Binding-site contacts:
Ligand atom CAG contacts residue ALA292 of chain 1.A at 4.1 Å (hydrophobic).
Ligand atom NAO contacts residue HIS192 of chain 1.A at 4.1 Å.
Ligand atom OAM contacts residue NI1 of chain 1.K at 2.1 Å (h-bond).
Ligand atom CAL contacts residue NI1 of chain 1.K at 2.8 Å.
Ligand atom NAD contacts residue PHE189 of chain 1.A at 3.6 Å.
Ligand atom NAA contacts residue PHE189 of chain 1.A at 3.6 Å.
Ligand atom NAO contacts residue SER200 of chain 1.A at 2.9 Å (h-bond).
Ligand atom CAI contacts residue ASN202 of chain 1.A at 3.2 Å.
Ligand atom CAL contacts residue EDO1 of chain 1.H at 4.2 Å.
Ligand atom NAA contacts residue THR187 of chain 1.A at 4.1 Å.
Ligand atom CAH contacts residue ALA292 of chain 1.A at 3.8 Å (hydrophobic).
Ligand atom NAO contacts residue GLU194 of chain 1.A at 2.9 Å (salt-bridge).
Ligand atom OAM contacts residue HIS192 of chain 1.A at 3.1 Å (h-bond).
Ligand atom NAB contacts residue ASN284 of chain 1.A at 3.1 Å (h-bond).
Ligand atom CAK contacts residue PHE189 of chain 1.A at 4.1 Å (hydrophobic).
Ligand atom NAN contacts residue EDO1 of chain 1.H at 3.6 Å.
Ligand atom OAM contacts residue HIS280 of chain 1.A at 3.2 Å (h-bond).
Ligand atom NAN contacts residue NI1 of chain 1.K at 2.9 Å (h-bond).
Ligand atom CAG contacts residue ASN202 of chain 1.A at 2.1 Å.
Ligand atom CAF contacts residue TYR181 of chain 1.A at 4.1 Å (hydrophobic).
Ligand atom NAN contacts residue HIS280 of chain 1.A at 3.9 Å.
Ligand atom OAM contacts residue PHE189 of chain 1.A at 4.2 Å.
Ligand atom NAD contacts residue ASN284 of chain 1.A at 3.7 Å.
Ligand atom CAI contacts residue LYS210 of chain 1.A at 3.9 Å.
Ligand atom NAO contacts residue EDO1 of chain 1.H at 3.5 Å (h-bond).
Ligand atom NAO contacts residue NI1 of chain 1.K at 2.1 Å (h-bond).
Ligand atom CAI contacts residue TYR181 of chain 1.A at 3.7 Å (hydrophobic).
Ligand atom NAN contacts residue SER200 of chain 1.A at 3.7 Å.
Ligand atom NAB contacts residue PHE189 of chain 1.A at 3.6 Å.
Ligand atom NAO contacts residue HIS280 of chain 1.A at 3.1 Å (h-bond).
Ligand atom CAL contacts residue HIS280 of chain 1.A at 3.9 Å.
Ligand atom CAE contacts residue PHE189 of chain 1.A at 3.6 Å (hydrophobic).
Ligand atom NAN contacts residue TRP212 of chain 1.A at 4.1 Å.
Ligand atom CAG contacts residue TYR181 of chain 1.A at 3.8 Å (hydrophobic).
Ligand atom CAH contacts residue ASN202 of chain 1.A at 2.5 Å.
Ligand atom NAA contacts residue TYR136 of chain 1.A at 3.8 Å.
Ligand atom CAL contacts residue TRP212 of chain 1.A at 4.2 Å (hydrophobic).
Ligand atom CAJ contacts residue ASN202 of chain 1.A at 3.6 Å.
Ligand atom NAC contacts residue PHE189 of chain 1.A at 3.5 Å.
Ligand atom NAB contacts residue THR187 of chain 1.A at 3.9 Å.

The small molecule below binds the protein below.
Small molecule (SMILES): [NH3+]NC(=O)c1cccc(-c2nn[nH]n2)c1

Sequence of chain 1.A:
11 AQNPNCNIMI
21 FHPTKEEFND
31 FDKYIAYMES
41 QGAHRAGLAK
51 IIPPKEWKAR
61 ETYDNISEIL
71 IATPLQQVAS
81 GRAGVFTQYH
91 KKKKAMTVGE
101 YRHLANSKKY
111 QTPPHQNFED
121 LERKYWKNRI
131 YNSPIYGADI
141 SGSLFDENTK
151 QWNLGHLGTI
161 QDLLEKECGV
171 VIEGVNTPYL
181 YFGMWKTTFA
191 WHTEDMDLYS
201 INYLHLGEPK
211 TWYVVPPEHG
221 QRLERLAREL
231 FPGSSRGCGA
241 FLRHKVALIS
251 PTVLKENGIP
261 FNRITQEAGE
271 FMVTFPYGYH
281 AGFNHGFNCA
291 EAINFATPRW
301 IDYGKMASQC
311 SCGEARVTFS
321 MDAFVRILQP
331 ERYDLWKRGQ